Sequence of chain 1.A:
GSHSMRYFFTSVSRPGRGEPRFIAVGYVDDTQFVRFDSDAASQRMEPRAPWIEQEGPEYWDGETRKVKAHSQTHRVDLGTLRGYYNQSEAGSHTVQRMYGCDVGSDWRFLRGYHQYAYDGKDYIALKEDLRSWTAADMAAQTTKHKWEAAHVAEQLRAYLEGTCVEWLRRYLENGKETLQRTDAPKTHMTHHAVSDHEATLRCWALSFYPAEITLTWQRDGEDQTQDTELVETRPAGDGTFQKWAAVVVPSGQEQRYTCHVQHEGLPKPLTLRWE

A protein and the small-molecule ligand that binds it are described below.
Small molecule (SMILES): CC(C)[C@H](N)C(=O)O.CC[C@H](C)[C@H](NC(=O)[C@@H](N)CCCCN)C(=O)N[C@@H](CC(C)C)C(=O)NCC(N)=O

Binding-site contacts:
Ligand atom CA contacts residue TYR7 of chain 1.A at 3.5 Å (hydrophobic).
Ligand atom CG contacts residue GLU63 of chain 1.A at 3.5 Å.
Ligand atom O contacts residue TYR159 of chain 1.A at 2.7 Å (h-bond).
Ligand atom CG1 contacts residue THR143 of chain 1.A at 3.6 Å.
Ligand atom CG2 contacts residue TYR7 of chain 1.A at 3.3 Å (hydrophobic).
Ligand atom N contacts residue GLU63 of chain 1.A at 3.0 Å (salt-bridge).
Ligand atom C contacts residue TYR159 of chain 1.A at 3.6 Å (hydrophobic).
Ligand atom CA contacts residue GLU63 of chain 1.A at 3.5 Å.
Ligand atom CA contacts residue TYR171 of chain 1.A at 3.6 Å (hydrophobic).
Ligand atom N contacts residue ASP77 of chain 1.A at 2.6 Å (salt-bridge).
Ligand atom NZ contacts residue GLU58 of chain 1.A at 3.5 Å (salt-bridge).
Ligand atom CG contacts residue TRP167 of chain 1.A at 3.6 Å (hydrophobic).
Ligand atom CD2 contacts residue ARG97 of chain 1.A at 3.5 Å.
Ligand atom CB contacts residue THR143 of chain 1.A at 3.2 Å.
Ligand atom CD contacts residue TRP167 of chain 1.A at 3.3 Å (hydrophobic).
Ligand atom O contacts residue LYS66 of chain 1.A at 2.9 Å (salt-bridge).
Ligand atom CB contacts residue GLU63 of chain 1.A at 3.5 Å.
Ligand atom C contacts residue TYR7 of chain 1.A at 3.5 Å (hydrophobic).
Ligand atom N contacts residue TYR99 of chain 1.A at 3.1 Å (h-bond).
Ligand atom NZ contacts residue TRP167 of chain 1.A at 3.2 Å.
Ligand atom CA contacts residue TYR159 of chain 1.A at 3.7 Å (hydrophobic).
Ligand atom CB contacts residue TYR99 of chain 1.A at 3.5 Å (hydrophobic).
Ligand atom CB contacts residue TYR99 of chain 1.A at 3.5 Å (hydrophobic).
Ligand atom N contacts residue TYR159 of chain 1.A at 3.5 Å.
Ligand atom CE contacts residue TRP167 of chain 1.A at 3.2 Å (hydrophobic).
Ligand atom CG1 contacts residue GLU63 of chain 1.A at 3.5 Å.
Ligand atom CE contacts residue TYR59 of chain 1.A at 3.4 Å (hydrophobic).
Ligand atom O contacts residue HIS70 of chain 1.A at 2.7 Å.
Ligand atom N contacts residue TYR171 of chain 1.A at 2.7 Å (h-bond).
Ligand atom CD2 contacts residue LEU156 of chain 1.A at 3.6 Å (hydrophobic).
Ligand atom CG2 contacts residue LEU81 of chain 1.A at 3.6 Å (hydrophobic).
Ligand atom N contacts residue TYR7 of chain 1.A at 3.6 Å.
Ligand atom O contacts residue TYR84 of chain 1.A at 3.0 Å (h-bond).
Ligand atom N contacts residue TYR7 of chain 1.A at 3.1 Å (h-bond).
Ligand atom CD1 contacts residue VAL67 of chain 1.A at 3.5 Å (hydrophobic).
Ligand atom CD1 contacts residue TYR159 of chain 1.A at 3.4 Å (hydrophobic).
Ligand atom O contacts residue THR143 of chain 1.A at 3.4 Å (h-bond).
Ligand atom O contacts residue LYS146 of chain 1.A at 3.4 Å.
Ligand atom CD1 contacts residue LYS66 of chain 1.A at 3.6 Å.
Ligand atom CG contacts residue TYR59 of chain 1.A at 3.6 Å (hydrophobic).